Binding-site contacts:
Ligand atom O3P contacts residue SER100 of chain 1.A at 3.0 Å (h-bond).
Ligand atom O3P contacts residue ALA99 of chain 1.A at 3.7 Å.
Ligand atom C2 contacts residue TRP8 of chain 1.A at 4.3 Å (hydrophobic).
Ligand atom N1 contacts residue TRP8 of chain 1.A at 4.3 Å.
Ligand atom O2P contacts residue THR17 of chain 1.A at 3.5 Å.
Ligand atom C4 contacts residue TRP8 of chain 1.A at 4.1 Å (hydrophobic).
Ligand atom C6 contacts residue PHE9 of chain 1.A at 4.0 Å (hydrophobic).
Ligand atom P contacts residue SER19 of chain 1.A at 3.5 Å.
Ligand atom C5' contacts residue SER19 of chain 1.A at 3.6 Å.
Ligand atom O5' contacts residue ARG12 of chain 1.A at 3.5 Å (salt-bridge).
Ligand atom O1P contacts residue ARG12 of chain 1.A at 3.2 Å (salt-bridge).
Ligand atom P contacts residue ARG12 of chain 1.A at 3.0 Å.
Ligand atom C5 contacts residue TRP8 of chain 1.A at 4.0 Å (hydrophobic).
Ligand atom N7 contacts residue ARG12 of chain 1.A at 3.9 Å.
Ligand atom O1P contacts residue SER19 of chain 1.A at 2.3 Å (h-bond).
Ligand atom P contacts residue THR17 of chain 1.A at 3.5 Å.
Ligand atom O5' contacts residue SER100 of chain 1.A at 3.8 Å.
Ligand atom C3' contacts residue SER19 of chain 1.A at 3.8 Å.
Ligand atom O2P contacts residue ALA99 of chain 1.A at 4.2 Å.
Ligand atom O3' contacts residue GLN137 of chain 1.A at 3.8 Å.
Ligand atom P contacts residue ALA18 of chain 1.A at 4.1 Å.
Ligand atom O3' contacts residue MG1 of chain 1.B at 3.9 Å.
Ligand atom O1P contacts residue THR17 of chain 1.A at 2.6 Å (h-bond).
Ligand atom O2P contacts residue LEU88 of chain 1.A at 4.1 Å.
Ligand atom C6 contacts residue TRP8 of chain 1.A at 4.1 Å (hydrophobic).
Ligand atom O3P contacts residue SER19 of chain 1.A at 3.6 Å (h-bond).
Ligand atom C5' contacts residue ARG12 of chain 1.A at 3.3 Å.
Ligand atom N6 contacts residue PHE9 of chain 1.A at 3.5 Å.
Ligand atom C4' contacts residue SER19 of chain 1.A at 4.3 Å.
Ligand atom C8 contacts residue ARG12 of chain 1.A at 3.8 Å.
Ligand atom O3' contacts residue GLU112 of chain 1.A at 4.3 Å.
Ligand atom P contacts residue SER100 of chain 1.A at 3.7 Å.
Ligand atom N3 contacts residue TRP8 of chain 1.A at 4.2 Å.
Ligand atom O2P contacts residue ARG12 of chain 1.A at 2.0 Å (salt-bridge).
Ligand atom O3P contacts residue THR17 of chain 1.A at 4.2 Å.
Ligand atom N1 contacts residue PHE9 of chain 1.A at 3.8 Å.
Ligand atom O1P contacts residue ALA18 of chain 1.A at 3.8 Å.
Ligand atom O3P contacts residue ALA18 of chain 1.A at 3.2 Å.
Ligand atom O5' contacts residue SER19 of chain 1.A at 3.6 Å (h-bond).
Ligand atom O2P contacts residue SER100 of chain 1.A at 3.0 Å (h-bond).

Sequence of chain 1.A:
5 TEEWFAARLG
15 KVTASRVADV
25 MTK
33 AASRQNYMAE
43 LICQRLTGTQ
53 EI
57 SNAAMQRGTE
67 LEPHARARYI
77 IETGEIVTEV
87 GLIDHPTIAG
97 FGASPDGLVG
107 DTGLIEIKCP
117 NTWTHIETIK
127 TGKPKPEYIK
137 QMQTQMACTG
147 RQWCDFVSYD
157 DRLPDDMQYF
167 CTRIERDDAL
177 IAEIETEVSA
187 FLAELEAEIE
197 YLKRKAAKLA

This small molecule binds to this protein.
Small molecule (SMILES): Nc1ncnc2c1ncn2[C@H]1C[C@H](O)[C@@H](COP(=O)(O)O)O1